Sequence of chain 1.A:
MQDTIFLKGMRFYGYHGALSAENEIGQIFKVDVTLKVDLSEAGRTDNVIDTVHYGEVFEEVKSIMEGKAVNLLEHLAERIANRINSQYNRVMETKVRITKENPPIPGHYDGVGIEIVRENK

A small-molecule ligand and the protein it binds are described below.
Small molecule (SMILES): Nc1nc(=O)c2c([nH]1)NCC([C@H](O)[C@H](O)CO)=N2

Sequence of chain 3.A:
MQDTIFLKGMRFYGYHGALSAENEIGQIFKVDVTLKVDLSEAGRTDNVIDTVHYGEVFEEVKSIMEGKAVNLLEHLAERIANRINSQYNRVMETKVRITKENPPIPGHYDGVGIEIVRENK

Binding-site contacts:
Ligand atom C9 contacts residue HIS53 of chain 1.A at 3.8 Å.
Ligand atom C17 contacts residue PRO104 of chain 3.A at 3.8 Å (hydrophobic).
Ligand atom N10 contacts residue TYR54 of chain 1.A at 3.8 Å.
Ligand atom O5 contacts residue LEU72 of chain 3.A at 3.3 Å.
Ligand atom O16 contacts residue PRO104 of chain 3.A at 3.4 Å.
Ligand atom C2 contacts residue VAL52 of chain 1.A at 3.9 Å (hydrophobic).
Ligand atom N3 contacts residue GLU74 of chain 3.A at 3.2 Å (salt-bridge).
Ligand atom O5 contacts residue LEU73 of chain 3.A at 3.1 Å (h-bond).
Ligand atom C13 contacts residue ALA18 of chain 3.A at 3.2 Å (hydrophobic).
Ligand atom N7 contacts residue LYS100 of chain 3.A at 3.9 Å.
Ligand atom C13 contacts residue GLU22 of chain 3.A at 2.9 Å.
Ligand atom C15 contacts residue GLU22 of chain 3.A at 1.9 Å.
Ligand atom N1 contacts residue TYR54 of chain 1.A at 3.7 Å.
Ligand atom O14 contacts residue LEU19 of chain 3.A at 2.8 Å (h-bond).
Ligand atom C8 contacts residue ALA18 of chain 3.A at 3.8 Å (hydrophobic).
Ligand atom O14 contacts residue GLU22 of chain 3.A at 3.2 Å (salt-bridge).
Ligand atom N10 contacts residue HIS53 of chain 1.A at 3.7 Å.
Ligand atom C11 contacts residue TYR54 of chain 1.A at 3.5 Å (hydrophobic).
Ligand atom N7 contacts residue TYR54 of chain 1.A at 3.5 Å (h-bond).
Ligand atom O16 contacts residue LYS100 of chain 3.A at 3.7 Å.
Ligand atom C17 contacts residue LEU19 of chain 3.A at 3.0 Å (hydrophobic).
Ligand atom C13 contacts residue LEU19 of chain 3.A at 3.7 Å (hydrophobic).
Ligand atom C15 contacts residue LEU19 of chain 3.A at 3.8 Å (hydrophobic).
Ligand atom O14 contacts residue GLY17 of chain 3.A at 3.3 Å.
Ligand atom C4 contacts residue TYR54 of chain 1.A at 3.6 Å (hydrophobic).
Ligand atom N3 contacts residue TYR54 of chain 1.A at 3.5 Å.
Ligand atom O18 contacts residue PRO104 of chain 3.A at 2.6 Å.
Ligand atom N1 contacts residue VAL52 of chain 1.A at 2.9 Å (h-bond).
Ligand atom O16 contacts residue GLU22 of chain 3.A at 2.7 Å (salt-bridge).
Ligand atom N12 contacts residue TYR54 of chain 1.A at 3.5 Å.
Ligand atom O5 contacts residue ASN71 of chain 3.A at 3.6 Å (h-bond).
Ligand atom O14 contacts residue ALA18 of chain 3.A at 2.1 Å (h-bond).
Ligand atom C17 contacts residue GLU22 of chain 3.A at 2.6 Å.
Ligand atom O18 contacts residue LEU19 of chain 3.A at 2.7 Å.
Ligand atom O16 contacts residue TYR54 of chain 1.A at 3.6 Å (h-bond).
Ligand atom C6 contacts residue TYR54 of chain 1.A at 3.5 Å (hydrophobic).
Ligand atom C2 contacts residue TYR54 of chain 1.A at 3.5 Å (hydrophobic).
Ligand atom O18 contacts residue GLU22 of chain 3.A at 2.9 Å (salt-bridge).
Ligand atom N1 contacts residue GLU74 of chain 3.A at 3.3 Å (salt-bridge).
Ligand atom N12 contacts residue HIS53 of chain 1.A at 3.8 Å.